The small molecule below binds the protein below.
Small molecule (SMILES): CC(=O)N[C@H]1[C@H](O[C@H]2[C@H](O)[C@@H](NC(C)=O)CO[C@@H]2CO)O[C@H](CO)[C@@H](O)[C@@H]1O

Binding-site contacts:
Ligand atom C8 contacts residue ASN110 of chain 1.D at 3.6 Å.
Ligand atom C7 contacts residue ASN110 of chain 1.D at 3.4 Å.
Ligand atom C1 contacts residue SER112 of chain 1.D at 3.2 Å.
Ligand atom O5 contacts residue SER112 of chain 1.D at 4.4 Å.
Ligand atom C5 contacts residue ASN110 of chain 1.D at 3.6 Å.
Ligand atom C7 contacts residue SER112 of chain 1.D at 3.5 Å.
Ligand atom N2 contacts residue ASN110 of chain 1.D at 2.9 Å (h-bond).
Ligand atom O5 contacts residue HIS114 of chain 1.D at 3.8 Å.
Ligand atom C2 contacts residue ASN110 of chain 1.D at 2.5 Å.
Ligand atom C2 contacts residue SER112 of chain 1.D at 3.2 Å.
Ligand atom C6 contacts residue HIS114 of chain 1.D at 3.5 Å.
Ligand atom C1 contacts residue HIS114 of chain 1.D at 3.9 Å.
Ligand atom C4 contacts residue ASN110 of chain 1.D at 4.2 Å.
Ligand atom O7 contacts residue SER111 of chain 1.D at 3.8 Å.
Ligand atom O5 contacts residue ASN110 of chain 1.D at 2.3 Å (h-bond).
Ligand atom C1 contacts residue ASN110 of chain 1.D at 1.4 Å.
Ligand atom O6 contacts residue HIS114 of chain 1.D at 3.8 Å.
Ligand atom O7 contacts residue ASN110 of chain 1.D at 4.3 Å.
Ligand atom C3 contacts residue SER112 of chain 1.D at 3.5 Å.
Ligand atom C3 contacts residue ASN110 of chain 1.D at 3.8 Å.
Ligand atom O3 contacts residue SER112 of chain 1.D at 4.4 Å.
Ligand atom O7 contacts residue SER112 of chain 1.D at 3.8 Å.
Ligand atom C5 contacts residue HIS114 of chain 1.D at 3.8 Å.
Ligand atom N2 contacts residue SER112 of chain 1.D at 2.5 Å (h-bond).

Sequence of chain 1.D:
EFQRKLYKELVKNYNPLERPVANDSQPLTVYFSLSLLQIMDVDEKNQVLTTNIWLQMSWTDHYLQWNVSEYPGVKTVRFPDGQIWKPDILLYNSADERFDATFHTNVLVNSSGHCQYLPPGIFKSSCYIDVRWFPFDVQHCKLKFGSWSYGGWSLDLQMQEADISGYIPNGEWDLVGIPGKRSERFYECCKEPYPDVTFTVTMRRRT